Binding-site contacts:
Ligand atom O3 contacts residue GLC1 of chain 1.G at 2.5 Å (h-bond).
Ligand atom C5 contacts residue TYR155 of chain 1.B at 4.2 Å (hydrophobic).
Ligand atom C2 contacts residue TRP230 of chain 1.B at 3.6 Å (hydrophobic).
Ligand atom O2 contacts residue TRP230 of chain 1.B at 3.7 Å.
Ligand atom O3 contacts residue TYR155 of chain 1.B at 4.3 Å.
Ligand atom O4 contacts residue TRP62 of chain 1.B at 4.5 Å.
Ligand atom C6 contacts residue TYR155 of chain 1.B at 3.7 Å (hydrophobic).
Ligand atom O2 contacts residue GLU111 of chain 1.B at 2.7 Å (salt-bridge).
Ligand atom C1 contacts residue ASP14 of chain 1.B at 3.2 Å.
Ligand atom C6 contacts residue GLC1 of chain 1.G at 3.7 Å.
Ligand atom O3 contacts residue ALA63 of chain 1.B at 3.5 Å.
Ligand atom C6 contacts residue PHE156 of chain 1.B at 3.9 Å (hydrophobic).
Ligand atom O5 contacts residue ASP14 of chain 1.B at 3.7 Å.
Ligand atom O5 contacts residue TYR155 of chain 1.B at 4.2 Å.
Ligand atom C3 contacts residue GLC1 of chain 1.G at 3.1 Å.
Ligand atom O5 contacts residue TRP230 of chain 1.B at 3.8 Å.
Ligand atom O3 contacts residue GLU111 of chain 1.B at 4.0 Å.
Ligand atom O1 contacts residue ASP14 of chain 1.B at 2.3 Å (salt-bridge).
Ligand atom O1 contacts residue TRP230 of chain 1.B at 4.4 Å.
Ligand atom C5 contacts residue ASP14 of chain 1.B at 4.5 Å.
Ligand atom C2 contacts residue GLU111 of chain 1.B at 3.8 Å.
Ligand atom C4 contacts residue GLC1 of chain 1.G at 3.1 Å.
Ligand atom C2 contacts residue LYS15 of chain 1.B at 4.1 Å.
Ligand atom O1 contacts residue ASN12 of chain 1.B at 3.2 Å (h-bond).
Ligand atom C6 contacts residue GLU153 of chain 1.B at 4.5 Å.
Ligand atom C5 contacts residue GLC1 of chain 1.G at 4.0 Å.
Ligand atom O6 contacts residue GLC1 of chain 1.G at 4.3 Å.
Ligand atom O6 contacts residue GLU153 of chain 1.B at 3.6 Å.
Ligand atom C1 contacts residue LYS15 of chain 1.B at 4.2 Å.
Ligand atom O1 contacts residue LYS15 of chain 1.B at 3.7 Å.
Ligand atom C2 contacts residue TYR155 of chain 1.B at 4.3 Å (hydrophobic).
Ligand atom C4 contacts residue TYR155 of chain 1.B at 3.9 Å (hydrophobic).
Ligand atom O4 contacts residue TYR155 of chain 1.B at 4.4 Å.
Ligand atom O2 contacts residue LYS15 of chain 1.B at 2.8 Å (salt-bridge).
Ligand atom C1 contacts residue TRP230 of chain 1.B at 3.4 Å (hydrophobic).
Ligand atom O6 contacts residue PHE156 of chain 1.B at 4.0 Å.
Ligand atom O4 contacts residue GLC1 of chain 1.G at 2.3 Å (h-bond).

Sequence of chain 1.B:
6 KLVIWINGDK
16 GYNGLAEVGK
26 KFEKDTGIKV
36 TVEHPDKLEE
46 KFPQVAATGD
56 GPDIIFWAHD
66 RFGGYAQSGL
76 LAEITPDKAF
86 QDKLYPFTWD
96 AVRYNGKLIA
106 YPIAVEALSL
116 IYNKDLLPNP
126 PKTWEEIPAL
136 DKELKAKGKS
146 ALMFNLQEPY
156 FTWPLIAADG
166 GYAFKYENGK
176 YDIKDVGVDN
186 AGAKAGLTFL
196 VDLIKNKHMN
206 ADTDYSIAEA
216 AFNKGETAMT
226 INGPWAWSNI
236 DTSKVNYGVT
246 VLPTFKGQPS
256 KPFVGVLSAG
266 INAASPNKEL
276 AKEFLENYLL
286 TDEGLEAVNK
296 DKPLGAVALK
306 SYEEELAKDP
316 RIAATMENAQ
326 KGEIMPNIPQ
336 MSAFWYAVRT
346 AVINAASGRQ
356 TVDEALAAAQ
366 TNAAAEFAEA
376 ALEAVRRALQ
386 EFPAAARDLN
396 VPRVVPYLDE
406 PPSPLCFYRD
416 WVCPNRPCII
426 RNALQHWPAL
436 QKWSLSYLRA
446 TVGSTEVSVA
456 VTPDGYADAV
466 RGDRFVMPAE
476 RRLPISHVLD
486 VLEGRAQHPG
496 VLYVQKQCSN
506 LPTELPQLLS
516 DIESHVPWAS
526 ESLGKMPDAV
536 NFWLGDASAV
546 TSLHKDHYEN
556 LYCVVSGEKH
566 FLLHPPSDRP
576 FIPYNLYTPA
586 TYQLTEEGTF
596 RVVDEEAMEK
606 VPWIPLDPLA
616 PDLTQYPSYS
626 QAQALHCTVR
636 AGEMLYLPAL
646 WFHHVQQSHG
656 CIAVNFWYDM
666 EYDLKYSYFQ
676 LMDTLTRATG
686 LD

The small molecule below binds the protein below.
Small molecule (SMILES): OC[C@H]1O[C@H](O)[C@H](O)[C@@H](O)[C@@H]1O